Sequence of chain 1.A:
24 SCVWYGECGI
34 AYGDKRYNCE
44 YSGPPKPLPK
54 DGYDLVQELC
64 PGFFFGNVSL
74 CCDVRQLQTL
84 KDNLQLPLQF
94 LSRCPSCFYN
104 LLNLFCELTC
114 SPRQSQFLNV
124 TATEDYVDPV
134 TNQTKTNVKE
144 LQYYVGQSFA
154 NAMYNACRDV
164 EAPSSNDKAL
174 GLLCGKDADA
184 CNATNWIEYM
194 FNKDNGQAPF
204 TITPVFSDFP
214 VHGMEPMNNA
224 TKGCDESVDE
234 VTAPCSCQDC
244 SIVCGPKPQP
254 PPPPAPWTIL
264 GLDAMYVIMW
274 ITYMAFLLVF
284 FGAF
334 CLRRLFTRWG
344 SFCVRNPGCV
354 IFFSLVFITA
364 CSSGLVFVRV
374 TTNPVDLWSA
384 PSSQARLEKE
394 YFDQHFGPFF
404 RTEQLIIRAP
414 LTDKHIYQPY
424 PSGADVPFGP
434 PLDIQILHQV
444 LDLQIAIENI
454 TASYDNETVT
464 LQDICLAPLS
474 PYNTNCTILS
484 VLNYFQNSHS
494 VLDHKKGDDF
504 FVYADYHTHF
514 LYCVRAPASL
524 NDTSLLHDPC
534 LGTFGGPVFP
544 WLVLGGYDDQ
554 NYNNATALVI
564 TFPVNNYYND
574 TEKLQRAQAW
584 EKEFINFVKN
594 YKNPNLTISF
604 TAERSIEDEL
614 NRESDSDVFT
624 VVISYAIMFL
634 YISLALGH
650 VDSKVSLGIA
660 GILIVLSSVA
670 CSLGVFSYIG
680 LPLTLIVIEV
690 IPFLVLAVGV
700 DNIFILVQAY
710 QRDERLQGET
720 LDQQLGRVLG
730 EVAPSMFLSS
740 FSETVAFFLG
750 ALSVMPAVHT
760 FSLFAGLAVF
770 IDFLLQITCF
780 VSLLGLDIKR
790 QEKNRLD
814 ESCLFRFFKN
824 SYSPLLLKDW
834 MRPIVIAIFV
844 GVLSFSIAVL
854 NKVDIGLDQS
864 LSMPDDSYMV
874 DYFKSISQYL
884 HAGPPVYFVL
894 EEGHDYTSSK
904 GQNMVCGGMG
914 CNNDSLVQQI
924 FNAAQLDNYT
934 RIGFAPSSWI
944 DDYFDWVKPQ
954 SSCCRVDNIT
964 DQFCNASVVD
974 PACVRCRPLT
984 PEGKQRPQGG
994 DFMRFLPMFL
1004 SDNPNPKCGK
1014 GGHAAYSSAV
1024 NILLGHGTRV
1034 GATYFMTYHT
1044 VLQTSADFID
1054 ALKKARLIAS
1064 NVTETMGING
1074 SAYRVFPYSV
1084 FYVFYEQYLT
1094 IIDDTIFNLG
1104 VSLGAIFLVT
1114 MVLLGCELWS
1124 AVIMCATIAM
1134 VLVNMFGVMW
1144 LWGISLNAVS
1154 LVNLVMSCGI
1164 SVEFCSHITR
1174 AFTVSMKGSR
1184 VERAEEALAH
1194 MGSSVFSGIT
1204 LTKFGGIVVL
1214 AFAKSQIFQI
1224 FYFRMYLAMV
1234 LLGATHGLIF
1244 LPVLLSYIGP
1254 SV

Binding-site contacts:
Ligand atom C21 contacts residue GLU688 of chain 1.A at 4.1 Å.
Ligand atom C31 contacts residue TRP381 of chain 1.A at 3.9 Å (hydrophobic).
Ligand atom C49 contacts residue GLU688 of chain 1.A at 3.9 Å.
Ligand atom C42 contacts residue TYR1088 of chain 1.A at 3.8 Å (hydrophobic).
Ligand atom C17 contacts residue GLU688 of chain 1.A at 3.9 Å.
Ligand atom C22 contacts residue LEU684 of chain 1.A at 3.6 Å (hydrophobic).
Ligand atom C28 contacts residue ILE685 of chain 1.A at 3.7 Å (hydrophobic).
Ligand atom CL01 contacts residue ILE687 of chain 1.A at 3.6 Å.
Ligand atom O46 contacts residue VAL378 of chain 1.A at 3.6 Å.
Ligand atom O19 contacts residue GLU688 of chain 1.A at 3.4 Å.
Ligand atom C28 contacts residue VAL1152 of chain 1.A at 4.0 Å (hydrophobic).
Ligand atom O16 contacts residue SER617 of chain 1.A at 3.8 Å.
Ligand atom N44 contacts residue TYR1088 of chain 1.A at 3.9 Å.
Ligand atom C04 contacts residue ASP620 of chain 1.A at 3.7 Å.
Ligand atom C10 contacts residue SER617 of chain 1.A at 3.5 Å.
Ligand atom C05 contacts residue VAL624 of chain 1.A at 3.2 Å (hydrophobic).
Ligand atom N12 contacts residue LEU684 of chain 1.A at 4.0 Å.
Ligand atom BR32 contacts residue SER865 of chain 1.A at 3.4 Å.
Ligand atom O19 contacts residue PHE1221 of chain 1.A at 3.5 Å.
Ligand atom C04 contacts residue VAL624 of chain 1.A at 3.7 Å (hydrophobic).
Ligand atom C41 contacts residue VAL378 of chain 1.A at 3.5 Å (hydrophobic).
Ligand atom C27 contacts residue ILE685 of chain 1.A at 3.3 Å (hydrophobic).
Ligand atom C45 contacts residue TRP381 of chain 1.A at 3.4 Å (hydrophobic).
Ligand atom C41 contacts residue PHE1087 of chain 1.A at 3.6 Å (hydrophobic).
Ligand atom C42 contacts residue PHE1087 of chain 1.A at 3.9 Å (hydrophobic).
Ligand atom C30 contacts residue TRP381 of chain 1.A at 3.7 Å (hydrophobic).
Ligand atom N37 contacts residue TRP381 of chain 1.A at 3.7 Å.
Ligand atom C33 contacts residue TRP381 of chain 1.A at 3.5 Å (hydrophobic).
Ligand atom BR32 contacts residue ILE1220 of chain 1.A at 3.9 Å.
Ligand atom C43 contacts residue GLN862 of chain 1.A at 3.3 Å.
Ligand atom C24 contacts residue ILE1220 of chain 1.A at 3.7 Å (hydrophobic).
Ligand atom C47 contacts residue LEU613 of chain 1.A at 4.0 Å (hydrophobic).
Ligand atom C10 contacts residue VAL621 of chain 1.A at 4.0 Å (hydrophobic).
Ligand atom C36 contacts residue TRP381 of chain 1.A at 3.3 Å (hydrophobic).
Ligand atom C34 contacts residue TRP381 of chain 1.A at 3.5 Å (hydrophobic).
Ligand atom CL07 contacts residue TYR628 of chain 1.A at 3.4 Å.
Ligand atom C35 contacts residue TRP381 of chain 1.A at 3.4 Å (hydrophobic).
Ligand atom C25 contacts residue TYR1225 of chain 1.A at 3.9 Å (hydrophobic).
Ligand atom C21 contacts residue LEU684 of chain 1.A at 3.7 Å (hydrophobic).
Ligand atom C18 contacts residue PHE1221 of chain 1.A at 4.0 Å (hydrophobic).

This small molecule binds to this protein.
Small molecule (SMILES): CC[C@H](C)n1ncn(-c2ccc(N3CCN(c4ccc(OC[C@H]5CO[C@](Cn6cncn6)(c6ccc(Cl)cc6Cl)O5)cc4)CC3)c(Br)c2)c1=O